Sequence of chain 1.D:
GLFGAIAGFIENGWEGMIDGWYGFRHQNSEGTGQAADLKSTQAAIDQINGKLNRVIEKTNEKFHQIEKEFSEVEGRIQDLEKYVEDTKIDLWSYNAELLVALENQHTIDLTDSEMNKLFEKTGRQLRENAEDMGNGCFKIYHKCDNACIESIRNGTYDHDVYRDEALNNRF

Binding-site contacts:
Ligand atom C2 contacts residue ASN279 of chain 1.C at 2.4 Å.
Ligand atom C2 contacts residue VAL291 of chain 1.C at 4.0 Å (hydrophobic).
Ligand atom C1 contacts residue ASN279 of chain 1.C at 1.4 Å.
Ligand atom C8 contacts residue GLU69 of chain 1.D at 3.3 Å.
Ligand atom O7 contacts residue ASN279 of chain 1.C at 3.0 Å (h-bond).
Ligand atom C8 contacts residue SER39 of chain 1.C at 3.4 Å.
Ligand atom C3 contacts residue ASN279 of chain 1.C at 3.7 Å.
Ligand atom C1 contacts residue VAL291 of chain 1.C at 3.6 Å (hydrophobic).
Ligand atom C7 contacts residue VAL291 of chain 1.C at 4.4 Å (hydrophobic).
Ligand atom C6 contacts residue ASN292 of chain 1.C at 3.9 Å.
Ligand atom O5 contacts residue ASN279 of chain 1.C at 2.4 Å (h-bond).
Ligand atom C1 contacts residue ASN292 of chain 1.C at 4.1 Å.
Ligand atom C5 contacts residue ASN279 of chain 1.C at 3.6 Å.
Ligand atom N2 contacts residue ASN279 of chain 1.C at 2.9 Å (h-bond).
Ligand atom C3 contacts residue VAL291 of chain 1.C at 4.2 Å (hydrophobic).
Ligand atom C8 contacts residue ASN279 of chain 1.C at 4.4 Å.
Ligand atom C6 contacts residue GLU69 of chain 1.D at 4.3 Å.
Ligand atom C4 contacts residue ASN279 of chain 1.C at 4.2 Å.
Ligand atom O5 contacts residue ASN292 of chain 1.C at 3.8 Å.
Ligand atom C7 contacts residue ASN279 of chain 1.C at 3.2 Å.
Ligand atom C8 contacts residue VAL291 of chain 1.C at 4.3 Å (hydrophobic).
Ligand atom C5 contacts residue ASN292 of chain 1.C at 3.8 Å.
Ligand atom C7 contacts residue GLU69 of chain 1.D at 4.5 Å.
Ligand atom N2 contacts residue VAL291 of chain 1.C at 3.6 Å (h-bond).

This small molecule binds to this protein.
Small molecule (SMILES): CC(=O)N[C@H]1[C@H](O[C@H]2[C@H](O)[C@@H](NC(C)=O)CO[C@@H]2CO)O[C@H](CO)[C@@H](O)[C@@H]1O

Sequence of chain 1.C:
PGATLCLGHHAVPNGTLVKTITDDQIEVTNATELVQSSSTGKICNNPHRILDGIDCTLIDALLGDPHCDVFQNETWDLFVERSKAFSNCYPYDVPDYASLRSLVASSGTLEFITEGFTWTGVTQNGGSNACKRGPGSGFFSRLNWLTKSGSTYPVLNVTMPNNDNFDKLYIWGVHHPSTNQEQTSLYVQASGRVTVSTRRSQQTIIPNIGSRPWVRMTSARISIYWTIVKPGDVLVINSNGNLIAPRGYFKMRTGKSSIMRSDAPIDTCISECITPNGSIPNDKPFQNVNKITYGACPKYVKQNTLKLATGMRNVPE